Sequence of chain 1.D:
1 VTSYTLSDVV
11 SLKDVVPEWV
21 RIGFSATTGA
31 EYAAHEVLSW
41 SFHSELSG

Sequence of chain 1.C:
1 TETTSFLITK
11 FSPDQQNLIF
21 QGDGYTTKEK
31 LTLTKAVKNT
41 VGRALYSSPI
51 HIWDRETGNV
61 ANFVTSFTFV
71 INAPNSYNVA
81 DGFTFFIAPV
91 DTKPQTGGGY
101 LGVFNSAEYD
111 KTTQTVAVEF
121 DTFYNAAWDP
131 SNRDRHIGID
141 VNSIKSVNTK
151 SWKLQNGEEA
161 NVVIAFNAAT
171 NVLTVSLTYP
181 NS

Binding-site contacts:
Ligand atom C6 contacts residue ALA80 of chain 1.C at 3.5 Å (hydrophobic).
Ligand atom O4 contacts residue ASP81 of chain 1.C at 2.5 Å (salt-bridge).
Ligand atom O6 contacts residue ALA80 of chain 1.C at 3.2 Å.
Ligand atom C6 contacts residue GLU31 of chain 1.D at 4.0 Å.
Ligand atom C3 contacts residue GLY99 of chain 1.C at 3.9 Å.
Ligand atom C6 contacts residue GLU31 of chain 1.D at 3.9 Å.
Ligand atom C5 contacts residue ALA30 of chain 1.D at 4.2 Å (hydrophobic).
Ligand atom C6 contacts residue ALA30 of chain 1.D at 3.6 Å (hydrophobic).
Ligand atom C6 contacts residue PHE123 of chain 1.C at 3.7 Å (hydrophobic).
Ligand atom O6 contacts residue ALA30 of chain 1.D at 3.1 Å (h-bond).
Ligand atom C6 contacts residue PHE123 of chain 1.C at 3.7 Å (hydrophobic).
Ligand atom O6 contacts residue GLU31 of chain 1.D at 3.3 Å (salt-bridge).
Ligand atom O6 contacts residue GLU31 of chain 1.D at 3.0 Å (salt-bridge).
Ligand atom O3 contacts residue ASN125 of chain 1.C at 4.2 Å.
Ligand atom O5 contacts residue ALA30 of chain 1.D at 3.1 Å (h-bond).
Ligand atom C6 contacts residue ASP81 of chain 1.C at 3.6 Å.
Ligand atom C5 contacts residue PHE123 of chain 1.C at 3.7 Å (hydrophobic).
Ligand atom O4 contacts residue GLY99 of chain 1.C at 3.3 Å (h-bond).
Ligand atom O3 contacts residue GLY98 of chain 1.C at 3.6 Å.
Ligand atom O6 contacts residue GLY29 of chain 1.D at 3.1 Å.
Ligand atom O4 contacts residue GLY98 of chain 1.C at 4.1 Å.
Ligand atom C3 contacts residue ASN125 of chain 1.C at 4.1 Å.
Ligand atom C4 contacts residue PHE123 of chain 1.C at 3.8 Å (hydrophobic).
Ligand atom C6 contacts residue ALA30 of chain 1.D at 3.9 Å (hydrophobic).
Ligand atom O6 contacts residue THR28 of chain 1.D at 4.2 Å.
Ligand atom C4 contacts residue ASP81 of chain 1.C at 3.3 Å.
Ligand atom O5 contacts residue ALA30 of chain 1.D at 3.5 Å.
Ligand atom O6 contacts residue ALA30 of chain 1.D at 3.4 Å.
Ligand atom O3 contacts residue GLY99 of chain 1.C at 2.9 Å (h-bond).
Ligand atom C5 contacts residue ASP81 of chain 1.C at 4.0 Å.
Ligand atom C4 contacts residue ASN125 of chain 1.C at 4.0 Å.
Ligand atom C1 contacts residue ALA30 of chain 1.D at 3.9 Å (hydrophobic).
Ligand atom O4 contacts residue ASN125 of chain 1.C at 2.8 Å (h-bond).
Ligand atom O6 contacts residue ASP81 of chain 1.C at 2.7 Å (salt-bridge).
Ligand atom C4 contacts residue GLY99 of chain 1.C at 3.7 Å.
Ligand atom C5 contacts residue ALA30 of chain 1.D at 4.1 Å (hydrophobic).
Ligand atom O4 contacts residue PHE123 of chain 1.C at 3.6 Å.
Ligand atom O5 contacts residue GLY29 of chain 1.D at 4.0 Å.
Ligand atom C4 contacts residue GLY98 of chain 1.C at 4.3 Å.
Ligand atom O4 contacts residue PHE123 of chain 1.C at 4.0 Å.

This small molecule binds to this protein.
Small molecule (SMILES): OC[C@H]1O[C@@](CO)(O[C@H]2O[C@H](CO)[C@@H](O)[C@H](O)[C@H]2O)[C@@H](O)[C@@H]1O